Binding-site contacts:
Ligand atom C6 contacts residue LYS59 of chain 1.A at 3.6 Å.
Ligand atom C4 contacts residue LYS59 of chain 1.A at 4.1 Å.
Ligand atom C6' contacts residue PRO121 of chain 1.A at 3.7 Å (hydrophobic).
Ligand atom C3 contacts residue PRO65 of chain 1.A at 4.1 Å (hydrophobic).
Ligand atom C5 contacts residue PRO65 of chain 1.A at 3.3 Å (hydrophobic).
Ligand atom C2A contacts residue ALA163 of chain 1.A at 4.2 Å (hydrophobic).
Ligand atom C2A contacts residue PRO121 of chain 1.A at 3.8 Å (hydrophobic).
Ligand atom O6' contacts residue PRO65 of chain 1.A at 3.4 Å.
Ligand atom C3 contacts residue LYS59 of chain 1.A at 4.1 Å.
Ligand atom C4 contacts residue GLY64 of chain 1.A at 3.9 Å.
Ligand atom O5A contacts residue PRO65 of chain 1.A at 4.2 Å.
Ligand atom O6' contacts residue PRO121 of chain 1.A at 3.3 Å (h-bond).
Ligand atom C6 contacts residue PRO65 of chain 1.A at 3.4 Å (hydrophobic).
Ligand atom C6' contacts residue GLY64 of chain 1.A at 4.0 Å.
Ligand atom C6 contacts residue ASP69 of chain 1.A at 3.6 Å.
Ligand atom C5 contacts residue LYS63 of chain 1.A at 3.5 Å.
Ligand atom C1A contacts residue PRO121 of chain 1.A at 4.0 Å (hydrophobic).
Ligand atom C5 contacts residue LYS59 of chain 1.A at 3.8 Å.
Ligand atom C6 contacts residue ALA58 of chain 1.A at 3.3 Å (hydrophobic).
Ligand atom C5 contacts residue GLY64 of chain 1.A at 3.4 Å.
Ligand atom O2A contacts residue ARG122 of chain 1.A at 3.3 Å.
Ligand atom C2A contacts residue PRO65 of chain 1.A at 4.0 Å (hydrophobic).
Ligand atom N2 contacts residue PRO65 of chain 1.A at 3.6 Å.
Ligand atom O5' contacts residue GLY64 of chain 1.A at 4.1 Å.
Ligand atom C4 contacts residue PRO65 of chain 1.A at 3.7 Å (hydrophobic).
Ligand atom C8 contacts residue PRO65 of chain 1.A at 3.9 Å (hydrophobic).
Ligand atom O3A contacts residue ALA163 of chain 1.A at 3.4 Å.
Ligand atom C5 contacts residue ALA58 of chain 1.A at 3.3 Å (hydrophobic).
Ligand atom O5' contacts residue PRO65 of chain 1.A at 4.1 Å.
Ligand atom O2A contacts residue ALA163 of chain 1.A at 3.3 Å.
Ligand atom C7 contacts residue LYS59 of chain 1.A at 3.6 Å.
Ligand atom C6 contacts residue LYS63 of chain 1.A at 4.0 Å.
Ligand atom C6 contacts residue GLY64 of chain 1.A at 4.1 Å.
Ligand atom C8 contacts residue LYS59 of chain 1.A at 3.9 Å.
Ligand atom C4 contacts residue LYS63 of chain 1.A at 3.6 Å.
Ligand atom O6' contacts residue GLY64 of chain 1.A at 3.7 Å.
Ligand atom O2A contacts residue PRO121 of chain 1.A at 2.9 Å (h-bond).
Ligand atom C7 contacts residue PRO65 of chain 1.A at 3.7 Å (hydrophobic).
Ligand atom C3A contacts residue ARG122 of chain 1.A at 4.0 Å.
Ligand atom C1A contacts residue PRO65 of chain 1.A at 4.0 Å (hydrophobic).

Sequence of chain 1.A:
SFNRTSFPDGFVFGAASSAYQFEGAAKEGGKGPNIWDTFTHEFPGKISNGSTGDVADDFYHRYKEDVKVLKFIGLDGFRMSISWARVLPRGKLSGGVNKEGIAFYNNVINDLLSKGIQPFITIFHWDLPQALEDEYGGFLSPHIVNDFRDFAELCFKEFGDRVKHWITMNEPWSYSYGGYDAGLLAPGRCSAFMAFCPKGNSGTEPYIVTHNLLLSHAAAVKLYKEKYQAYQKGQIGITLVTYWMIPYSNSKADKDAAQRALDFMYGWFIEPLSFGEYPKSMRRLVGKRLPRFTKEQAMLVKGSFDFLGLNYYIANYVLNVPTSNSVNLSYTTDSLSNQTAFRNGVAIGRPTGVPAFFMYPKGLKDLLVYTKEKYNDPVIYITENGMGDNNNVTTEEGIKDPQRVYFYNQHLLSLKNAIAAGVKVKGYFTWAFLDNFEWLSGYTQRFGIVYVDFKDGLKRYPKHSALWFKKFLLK

This protein binds this small molecule.
Small molecule (SMILES): [H]/N=C(\Cc1ccccc1)N[C@@H]1O[C@H](CO[C@@H]2OC[C@@H](O)[C@H](O)[C@H]2O)[C@@H](O)[C@H](O)[C@H]1O